Sequence of chain 1.A:
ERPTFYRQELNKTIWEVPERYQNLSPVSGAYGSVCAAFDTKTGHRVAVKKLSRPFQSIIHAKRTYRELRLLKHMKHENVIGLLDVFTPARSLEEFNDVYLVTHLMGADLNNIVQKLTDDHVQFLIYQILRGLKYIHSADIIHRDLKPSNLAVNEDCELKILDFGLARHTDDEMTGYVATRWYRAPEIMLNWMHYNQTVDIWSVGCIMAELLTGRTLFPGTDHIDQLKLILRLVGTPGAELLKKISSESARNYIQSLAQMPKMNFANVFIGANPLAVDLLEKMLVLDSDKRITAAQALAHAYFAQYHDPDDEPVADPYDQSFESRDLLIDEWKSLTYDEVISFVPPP

The protein below binds the small molecule below.
Small molecule (SMILES): NC(=S)c1cccs1

Binding-site contacts:
Ligand atom S contacts residue LEU75 of chain 1.A at 4.4 Å.
Ligand atom C2 contacts residue LEU75 of chain 1.A at 4.0 Å (hydrophobic).
Ligand atom S1 contacts residue TYR35 of chain 1.A at 4.4 Å.
Ligand atom S contacts residue TYR35 of chain 1.A at 4.5 Å.
Ligand atom C4 contacts residue THR106 of chain 1.A at 3.6 Å.
Ligand atom C contacts residue LEU75 of chain 1.A at 4.1 Å (hydrophobic).
Ligand atom C contacts residue GLU71 of chain 1.A at 3.9 Å.
Ligand atom C3 contacts residue THR106 of chain 1.A at 4.2 Å.
Ligand atom N contacts residue LEU75 of chain 1.A at 3.8 Å.
Ligand atom C1 contacts residue LEU75 of chain 1.A at 4.2 Å (hydrophobic).
Ligand atom S contacts residue ASP168 of chain 1.A at 3.4 Å (salt-bridge).
Ligand atom S contacts residue LEU167 of chain 1.A at 4.5 Å.
Ligand atom C2 contacts residue LEU104 of chain 1.A at 4.2 Å (hydrophobic).
Ligand atom C3 contacts residue LYS53 of chain 1.A at 3.6 Å.
Ligand atom C1 contacts residue GLU71 of chain 1.A at 4.0 Å.
Ligand atom S contacts residue ILE84 of chain 1.A at 4.3 Å.
Ligand atom C contacts residue PHE169 of chain 1.A at 3.9 Å (hydrophobic).
Ligand atom C2 contacts residue TYR35 of chain 1.A at 4.5 Å (hydrophobic).
Ligand atom N contacts residue PHE169 of chain 1.A at 2.9 Å (h-bond).
Ligand atom S contacts residue PHE169 of chain 1.A at 3.4 Å (h-bond).
Ligand atom N contacts residue LEU171 of chain 1.A at 3.8 Å.
Ligand atom N contacts residue GLU71 of chain 1.A at 2.8 Å (salt-bridge).
Ligand atom C2 contacts residue LYS53 of chain 1.A at 3.7 Å.
Ligand atom C3 contacts residue GLU71 of chain 1.A at 4.5 Å.
Ligand atom C2 contacts residue GLU71 of chain 1.A at 3.3 Å.
Ligand atom S1 contacts residue THR106 of chain 1.A at 4.3 Å.